Sequence of chain 1.A:
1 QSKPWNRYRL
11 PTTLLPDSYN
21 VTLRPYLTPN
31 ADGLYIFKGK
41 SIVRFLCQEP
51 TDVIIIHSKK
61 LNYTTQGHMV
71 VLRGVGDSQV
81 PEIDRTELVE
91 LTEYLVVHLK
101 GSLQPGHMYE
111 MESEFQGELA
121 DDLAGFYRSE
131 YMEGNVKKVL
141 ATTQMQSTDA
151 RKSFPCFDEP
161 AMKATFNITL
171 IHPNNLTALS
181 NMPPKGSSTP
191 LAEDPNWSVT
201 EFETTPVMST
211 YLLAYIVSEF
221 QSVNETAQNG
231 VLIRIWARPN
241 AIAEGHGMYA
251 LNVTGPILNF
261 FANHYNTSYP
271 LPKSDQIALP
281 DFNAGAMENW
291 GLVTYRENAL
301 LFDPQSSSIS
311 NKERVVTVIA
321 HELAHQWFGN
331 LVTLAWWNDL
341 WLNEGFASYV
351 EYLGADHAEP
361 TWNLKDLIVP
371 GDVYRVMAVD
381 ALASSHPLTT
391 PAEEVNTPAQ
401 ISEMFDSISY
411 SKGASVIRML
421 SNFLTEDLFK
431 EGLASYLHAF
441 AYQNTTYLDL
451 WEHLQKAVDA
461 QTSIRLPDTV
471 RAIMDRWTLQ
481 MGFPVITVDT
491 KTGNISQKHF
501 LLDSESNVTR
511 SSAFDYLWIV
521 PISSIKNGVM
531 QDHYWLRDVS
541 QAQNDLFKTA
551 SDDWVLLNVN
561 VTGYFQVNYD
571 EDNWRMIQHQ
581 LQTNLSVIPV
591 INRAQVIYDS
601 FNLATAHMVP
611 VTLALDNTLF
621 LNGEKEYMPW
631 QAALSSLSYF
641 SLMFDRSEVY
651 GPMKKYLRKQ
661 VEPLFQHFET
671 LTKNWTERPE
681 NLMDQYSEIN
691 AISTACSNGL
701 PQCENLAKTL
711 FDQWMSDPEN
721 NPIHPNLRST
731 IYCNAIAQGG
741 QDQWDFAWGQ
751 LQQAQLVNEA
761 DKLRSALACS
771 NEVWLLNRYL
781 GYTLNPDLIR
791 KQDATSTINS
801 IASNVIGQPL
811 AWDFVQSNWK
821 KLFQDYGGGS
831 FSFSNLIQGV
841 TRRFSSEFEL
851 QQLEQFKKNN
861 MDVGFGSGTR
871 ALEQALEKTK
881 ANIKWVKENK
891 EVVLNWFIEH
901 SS

A small-molecule ligand and the protein it binds are described below.
Small molecule (SMILES): CC(=O)N[C@H]1[C@H](O[C@H]2[C@H](O)[C@@H](NC(C)=O)CO[C@@H]2CO)O[C@H](CO)[C@@H](O[C@@H]2O[C@H](CO)[C@@H](O)[C@H](O)[C@H]2NC(C)=O)[C@@H]1O

Binding-site contacts:
Ligand atom N2 contacts residue ASN252 of chain 1.A at 3.0 Å (h-bond).
Ligand atom C8 contacts residue PHE302 of chain 1.A at 4.0 Å (hydrophobic).
Ligand atom O7 contacts residue LYS312 of chain 1.A at 3.5 Å (salt-bridge).
Ligand atom O7 contacts residue ASN252 of chain 1.A at 3.9 Å.
Ligand atom O7 contacts residue TYR249 of chain 1.A at 3.5 Å.
Ligand atom C8 contacts residue TYR249 of chain 1.A at 3.7 Å (hydrophobic).
Ligand atom C2 contacts residue ASN252 of chain 1.A at 2.4 Å.
Ligand atom C4 contacts residue ASN252 of chain 1.A at 4.2 Å.
Ligand atom C3 contacts residue ASN252 of chain 1.A at 3.8 Å.
Ligand atom C7 contacts residue ASN252 of chain 1.A at 3.7 Å.
Ligand atom C7 contacts residue TYR249 of chain 1.A at 4.1 Å (hydrophobic).
Ligand atom N2 contacts residue MET248 of chain 1.A at 4.4 Å.
Ligand atom O5 contacts residue ASN252 of chain 1.A at 2.3 Å (h-bond).
Ligand atom C8 contacts residue PRO304 of chain 1.A at 4.0 Å (hydrophobic).
Ligand atom C1 contacts residue ASN252 of chain 1.A at 1.4 Å.
Ligand atom C5 contacts residue ASN252 of chain 1.A at 3.6 Å.